Binding-site contacts:
Ligand atom O1A contacts residue PRO174 of chain 20.A at 3.5 Å.
Ligand atom F1 contacts residue MET224 of chain 20.A at 3.6 Å.
Ligand atom C2C contacts residue ILE104 of chain 20.A at 3.8 Å (hydrophobic).
Ligand atom CM3 contacts residue ASN219 of chain 20.A at 3.8 Å.
Ligand atom C6B contacts residue TYR152 of chain 20.A at 3.6 Å (hydrophobic).
Ligand atom F1 contacts residue ALA150 of chain 20.A at 3.8 Å.
Ligand atom CM2 contacts residue MET224 of chain 20.A at 3.5 Å (hydrophobic).
Ligand atom CM2 contacts residue ILE104 of chain 20.A at 3.6 Å (hydrophobic).
Ligand atom C2A contacts residue PHE186 of chain 20.A at 3.5 Å (hydrophobic).
Ligand atom C3 contacts residue LEU106 of chain 20.A at 3.8 Å (hydrophobic).
Ligand atom CM6 contacts residue LEU25 of chain 20.C at 3.8 Å (hydrophobic).
Ligand atom N3A contacts residue TYR152 of chain 20.A at 3.8 Å.
Ligand atom CM6 contacts residue VAL188 of chain 20.A at 3.8 Å (hydrophobic).
Ligand atom F2 contacts residue VAL176 of chain 20.A at 2.7 Å.
Ligand atom F3 contacts residue VAL176 of chain 20.A at 3.6 Å.
Ligand atom F3 contacts residue PRO174 of chain 20.A at 2.9 Å.
Ligand atom C2B contacts residue ILE104 of chain 20.A at 3.8 Å (hydrophobic).
Ligand atom F3 contacts residue MET151 of chain 20.A at 3.7 Å.
Ligand atom O1 contacts residue MET221 of chain 20.A at 3.7 Å.
Ligand atom N1A contacts residue PRO174 of chain 20.A at 3.5 Å.
Ligand atom C2A contacts residue TYR152 of chain 20.A at 3.7 Å (hydrophobic).
Ligand atom N1A contacts residue ALA24 of chain 20.C at 3.2 Å.
Ligand atom CM4 contacts residue VAL176 of chain 20.A at 3.8 Å (hydrophobic).
Ligand atom F1 contacts residue PHE186 of chain 20.A at 3.8 Å.
Ligand atom CM4 contacts residue ALA150 of chain 20.A at 3.6 Å (hydrophobic).
Ligand atom F3 contacts residue ALA150 of chain 20.A at 2.7 Å.
Ligand atom C3B contacts residue MET224 of chain 20.A at 3.6 Å (hydrophobic).
Ligand atom C1C contacts residue TYR197 of chain 20.A at 3.5 Å (hydrophobic).
Ligand atom C3C contacts residue TYR128 of chain 20.A at 3.3 Å (hydrophobic).
Ligand atom C2C contacts residue TYR128 of chain 20.A at 3.2 Å (hydrophobic).
Ligand atom N3A contacts residue PHE186 of chain 20.A at 3.4 Å.
Ligand atom C5B contacts residue TYR152 of chain 20.A at 3.5 Å (hydrophobic).
Ligand atom C3A contacts residue PHE186 of chain 20.A at 3.7 Å (hydrophobic).
Ligand atom CM2 contacts residue TYR128 of chain 20.A at 3.4 Å (hydrophobic).
Ligand atom F3 contacts residue TYR152 of chain 20.A at 3.6 Å.
Ligand atom F3 contacts residue SER175 of chain 20.A at 2.8 Å.
Ligand atom O1A contacts residue ALA24 of chain 20.C at 3.3 Å.
Ligand atom C1C contacts residue TYR128 of chain 20.A at 3.5 Å (hydrophobic).
Ligand atom C4 contacts residue TYR197 of chain 20.A at 3.4 Å (hydrophobic).
Ligand atom CM6 contacts residue TYR152 of chain 20.A at 3.4 Å (hydrophobic).

A small-molecule ligand and the protein it binds are described below.
Small molecule (SMILES): Cc1cc(CCCOc2c(C)cc(-c3noc(C(F)(F)F)n3)cc2C)on1

Sequence of chain 20.C:
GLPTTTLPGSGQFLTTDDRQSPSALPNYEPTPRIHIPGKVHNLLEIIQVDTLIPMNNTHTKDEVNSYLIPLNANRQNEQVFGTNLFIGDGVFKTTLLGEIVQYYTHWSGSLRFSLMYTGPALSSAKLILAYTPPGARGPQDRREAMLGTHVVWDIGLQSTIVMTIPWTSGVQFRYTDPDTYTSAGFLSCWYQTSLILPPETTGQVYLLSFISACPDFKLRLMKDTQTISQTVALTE

Sequence of chain 16.C:
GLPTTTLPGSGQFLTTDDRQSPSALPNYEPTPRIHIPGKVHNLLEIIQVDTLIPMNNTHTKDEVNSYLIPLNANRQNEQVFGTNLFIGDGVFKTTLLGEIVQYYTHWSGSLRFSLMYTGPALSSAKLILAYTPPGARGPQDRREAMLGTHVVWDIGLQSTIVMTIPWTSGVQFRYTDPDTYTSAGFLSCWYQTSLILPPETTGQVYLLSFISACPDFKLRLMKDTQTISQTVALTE

Sequence of chain 20.A:
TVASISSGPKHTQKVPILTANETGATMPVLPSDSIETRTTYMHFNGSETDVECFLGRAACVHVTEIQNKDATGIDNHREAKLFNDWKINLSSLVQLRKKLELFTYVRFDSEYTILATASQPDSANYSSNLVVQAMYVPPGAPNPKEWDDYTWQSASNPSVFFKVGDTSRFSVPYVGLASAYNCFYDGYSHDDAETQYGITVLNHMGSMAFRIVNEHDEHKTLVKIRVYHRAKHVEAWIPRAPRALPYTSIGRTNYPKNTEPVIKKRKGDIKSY